Binding-site contacts:
Ligand atom C3 contacts residue LEU367 of chain 1.A at 3.3 Å (hydrophobic).
Ligand atom C8 contacts residue ASN307 of chain 1.A at 2.6 Å.
Ligand atom C1 contacts residue LEU367 of chain 1.A at 3.6 Å (hydrophobic).
Ligand atom O6 contacts residue THR368 of chain 1.A at 2.3 Å (h-bond).
Ligand atom O4 contacts residue THR364 of chain 1.A at 4.2 Å.
Ligand atom O3 contacts residue LEU367 of chain 1.A at 2.8 Å.
Ligand atom C6 contacts residue GLN369 of chain 1.A at 3.6 Å.
Ligand atom O6 contacts residue GLN369 of chain 1.A at 3.2 Å.
Ligand atom O5 contacts residue THR368 of chain 1.A at 4.0 Å.
Ligand atom C6 contacts residue LEU367 of chain 1.A at 4.3 Å (hydrophobic).
Ligand atom O7 contacts residue GLY363 of chain 1.A at 4.5 Å.
Ligand atom C4 contacts residue THR364 of chain 1.A at 4.5 Å.
Ligand atom O7 contacts residue TRP359 of chain 1.A at 3.7 Å.
Ligand atom C7 contacts residue GLN308 of chain 1.A at 3.6 Å.
Ligand atom C7 contacts residue LEU367 of chain 1.A at 3.3 Å (hydrophobic).
Ligand atom O5 contacts residue LEU367 of chain 1.A at 3.8 Å.
Ligand atom C4 contacts residue LEU367 of chain 1.A at 3.7 Å (hydrophobic).
Ligand atom O6 contacts residue SER370 of chain 1.A at 4.3 Å.
Ligand atom O7 contacts residue ASN307 of chain 1.A at 2.6 Å.
Ligand atom C7 contacts residue ASN307 of chain 1.A at 3.2 Å.
Ligand atom O5 contacts residue ASN304 of chain 1.A at 3.2 Å (h-bond).
Ligand atom N2 contacts residue ASN307 of chain 1.A at 4.4 Å.
Ligand atom O7 contacts residue GLN308 of chain 1.A at 3.9 Å.
Ligand atom O3 contacts residue THR364 of chain 1.A at 3.6 Å.
Ligand atom O7 contacts residue ASN303 of chain 1.A at 4.3 Å.
Ligand atom C2 contacts residue LEU367 of chain 1.A at 3.0 Å (hydrophobic).
Ligand atom N2 contacts residue LEU367 of chain 1.A at 3.4 Å.
Ligand atom O7 contacts residue LEU367 of chain 1.A at 2.6 Å.
Ligand atom C6 contacts residue THR368 of chain 1.A at 3.4 Å.
Ligand atom C1 contacts residue ASN304 of chain 1.A at 2.8 Å.
Ligand atom O7 contacts residue ASN304 of chain 1.A at 4.2 Å.
Ligand atom C8 contacts residue GLN308 of chain 1.A at 2.8 Å.
Ligand atom C2 contacts residue ASN304 of chain 1.A at 4.0 Å.
Ligand atom C5 contacts residue THR368 of chain 1.A at 4.4 Å.
Ligand atom C5 contacts residue LEU367 of chain 1.A at 4.2 Å (hydrophobic).
Ligand atom N2 contacts residue ASN304 of chain 1.A at 4.5 Å.

Sequence of chain 1.A:
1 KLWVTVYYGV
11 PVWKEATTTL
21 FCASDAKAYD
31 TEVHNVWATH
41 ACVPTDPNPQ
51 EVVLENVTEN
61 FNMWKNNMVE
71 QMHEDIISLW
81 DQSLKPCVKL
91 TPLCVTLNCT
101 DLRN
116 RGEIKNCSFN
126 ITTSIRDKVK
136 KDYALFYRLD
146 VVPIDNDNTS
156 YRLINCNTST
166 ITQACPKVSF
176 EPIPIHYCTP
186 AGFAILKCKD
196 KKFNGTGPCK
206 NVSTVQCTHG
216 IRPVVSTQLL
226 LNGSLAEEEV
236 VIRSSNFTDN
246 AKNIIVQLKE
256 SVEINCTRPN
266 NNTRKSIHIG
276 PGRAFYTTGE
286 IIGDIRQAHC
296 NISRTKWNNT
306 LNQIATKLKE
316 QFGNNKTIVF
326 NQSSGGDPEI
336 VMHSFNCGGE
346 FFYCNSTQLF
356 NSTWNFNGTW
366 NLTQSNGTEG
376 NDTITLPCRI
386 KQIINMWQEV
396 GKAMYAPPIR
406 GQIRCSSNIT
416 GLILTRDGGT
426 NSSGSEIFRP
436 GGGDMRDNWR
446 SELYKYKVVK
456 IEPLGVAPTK

A protein and the small-molecule ligand that binds it are described below.
Small molecule (SMILES): CC(=O)N[C@@H]1[C@@H](O)[C@H](O)[C@@H](CO)O[C@H]1O